A small-molecule ligand and the protein it binds are described below.
Small molecule (SMILES): CC(=O)N[C@H]1[C@H](O[C@H]2[C@H](O)[C@@H](NC(C)=O)CO[C@@H]2CO[C@@H]2O[C@@H](C)[C@@H](O)[C@@H](O)[C@@H]2O)O[C@H](CO)[C@@H](O[C@@H]2O[C@H](CO)[C@@H](O)[C@H](O)[C@@H]2O)[C@@H]1O

Sequence of chain 11.G:
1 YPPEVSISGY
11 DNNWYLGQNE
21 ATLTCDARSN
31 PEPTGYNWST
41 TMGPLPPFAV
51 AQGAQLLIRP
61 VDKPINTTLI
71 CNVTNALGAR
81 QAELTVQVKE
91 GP

Binding-site contacts:
Ligand atom C5 contacts residue ASN66 of chain 11.G at 3.5 Å.
Ligand atom N2 contacts residue PRO64 of chain 11.G at 4.3 Å.
Ligand atom O5 contacts residue ASN66 of chain 11.G at 2.2 Å (h-bond).
Ligand atom N2 contacts residue ILE65 of chain 11.G at 4.4 Å.
Ligand atom N2 contacts residue ASN66 of chain 11.G at 2.8 Å (h-bond).
Ligand atom C4 contacts residue ASN66 of chain 11.G at 4.0 Å.
Ligand atom C7 contacts residue PRO64 of chain 11.G at 3.8 Å (hydrophobic).
Ligand atom C7 contacts residue ASN66 of chain 11.G at 4.0 Å.
Ligand atom C2 contacts residue ASN66 of chain 11.G at 2.2 Å.
Ligand atom C8 contacts residue GLN87 of chain 11.G at 4.5 Å.
Ligand atom O7 contacts residue PRO64 of chain 11.G at 3.9 Å.
Ligand atom C8 contacts residue PRO64 of chain 11.G at 3.4 Å (hydrophobic).
Ligand atom C1 contacts residue ASN66 of chain 11.G at 1.4 Å.
Ligand atom C3 contacts residue ASN66 of chain 11.G at 3.6 Å.
Ligand atom O7 contacts residue ASN66 of chain 11.G at 4.3 Å.